Binding-site contacts:
Ligand atom C4 contacts residue GLY279 of chain 1.C at 3.1 Å.
Ligand atom O17 contacts residue MET267 of chain 1.C at 3.3 Å (h-bond).
Ligand atom C13 contacts residue TYR247 of chain 1.C at 3.6 Å (hydrophobic).
Ligand atom C8 contacts residue MET267 of chain 1.C at 3.4 Å (hydrophobic).
Ligand atom N2 contacts residue GLY279 of chain 1.C at 3.3 Å (h-bond).
Ligand atom C9 contacts residue PHE283 of chain 1.C at 3.3 Å (hydrophobic).
Ligand atom N1 contacts residue PHE283 of chain 1.C at 3.6 Å.
Ligand atom N2 contacts residue MET267 of chain 1.C at 3.6 Å.
Ligand atom N7 contacts residue MET267 of chain 1.C at 3.4 Å.
Ligand atom C12 contacts residue MET267 of chain 1.C at 3.6 Å (hydrophobic).
Ligand atom C32 contacts residue MET267 of chain 1.C at 3.6 Å (hydrophobic).
Ligand atom N7 contacts residue GLY279 of chain 1.C at 3.5 Å.
Ligand atom C12 contacts residue PHE283 of chain 1.C at 3.2 Å (hydrophobic).
Ligand atom C26 contacts residue GLY279 of chain 1.C at 3.6 Å.
Ligand atom C8 contacts residue GLY279 of chain 1.C at 3.3 Å.
Ligand atom C12 contacts residue GLY279 of chain 1.C at 3.6 Å.
Ligand atom C5 contacts residue PHE283 of chain 1.C at 3.4 Å (hydrophobic).
Ligand atom C24 contacts residue PHE283 of chain 1.C at 3.6 Å (hydrophobic).
Ligand atom C11 contacts residue GLY279 of chain 1.C at 3.2 Å.
Ligand atom C29 contacts residue GLU275 of chain 1.C at 3.5 Å.
Ligand atom C11 contacts residue MET267 of chain 1.C at 3.5 Å (hydrophobic).
Ligand atom C23 contacts residue GLY282 of chain 1.C at 3.4 Å.
Ligand atom C18 contacts residue PHE283 of chain 1.C at 3.4 Å (hydrophobic).
Ligand atom C23 contacts residue PHE283 of chain 1.C at 3.5 Å (hydrophobic).
Ligand atom C31 contacts residue LEU229 of chain 1.C at 3.5 Å (hydrophobic).
Ligand atom C4 contacts residue TYR247 of chain 1.C at 3.7 Å (hydrophobic).
Ligand atom N7 contacts residue TYR247 of chain 1.C at 2.6 Å (h-bond).
Ligand atom C10 contacts residue PHE283 of chain 1.C at 3.7 Å (hydrophobic).
Ligand atom C18 contacts residue GLY279 of chain 1.C at 3.4 Å.
Ligand atom O27 contacts residue VAL287 of chain 1.C at 3.5 Å.
Ligand atom C32 contacts residue GLU275 of chain 1.C at 3.2 Å.
Ligand atom C26 contacts residue TYR247 of chain 1.C at 3.0 Å (hydrophobic).
Ligand atom O16 contacts residue GLN280 of chain 1.C at 2.8 Å (h-bond).
Ligand atom C18 contacts residue GLY282 of chain 1.C at 3.6 Å.
Ligand atom C30 contacts residue LEU229 of chain 1.C at 3.6 Å (hydrophobic).
Ligand atom C4 contacts residue MET267 of chain 1.C at 3.4 Å (hydrophobic).
Ligand atom C29 contacts residue MET267 of chain 1.C at 3.6 Å (hydrophobic).
Ligand atom C13 contacts residue MET267 of chain 1.C at 3.2 Å (hydrophobic).
Ligand atom C26 contacts residue MET267 of chain 1.C at 3.6 Å (hydrophobic).
Ligand atom C11 contacts residue TYR247 of chain 1.C at 3.2 Å (hydrophobic).

Sequence of chain 1.C:
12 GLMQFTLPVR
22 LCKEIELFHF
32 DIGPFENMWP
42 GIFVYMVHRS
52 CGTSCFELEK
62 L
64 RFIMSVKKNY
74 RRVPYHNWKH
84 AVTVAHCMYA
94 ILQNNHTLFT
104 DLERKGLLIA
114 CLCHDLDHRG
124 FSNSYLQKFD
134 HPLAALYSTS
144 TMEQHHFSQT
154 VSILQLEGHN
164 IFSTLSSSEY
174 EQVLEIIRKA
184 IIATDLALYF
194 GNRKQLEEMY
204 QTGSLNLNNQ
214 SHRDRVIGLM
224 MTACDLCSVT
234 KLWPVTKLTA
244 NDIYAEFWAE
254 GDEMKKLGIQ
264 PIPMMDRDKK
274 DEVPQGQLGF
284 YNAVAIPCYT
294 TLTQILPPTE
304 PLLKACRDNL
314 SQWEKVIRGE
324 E

A protein and the small-molecule ligand that binds it are described below.
Small molecule (SMILES): COc1ccc(-n2c(CCN3C(=O)c4ccccc4C3=O)nc3ccccc3c2=O)cc1